Binding-site contacts:
Ligand atom OE1 contacts residue ARG78 of chain 1.J at 3.6 Å.
Ligand atom CB contacts residue LEU885 of chain 1.K at 3.7 Å (hydrophobic).
Ligand atom OD1 contacts residue TYR385 of chain 1.K at 3.5 Å.
Ligand atom C contacts residue GLY59 of chain 1.J at 3.7 Å.
Ligand atom N contacts residue GLY59 of chain 1.J at 3.5 Å (h-bond).
Ligand atom O contacts residue TYR385 of chain 1.K at 3.5 Å.
Ligand atom O contacts residue TYR386 of chain 1.K at 3.6 Å.
Ligand atom CA contacts residue ASN977 of chain 1.K at 2.8 Å.
Ligand atom CB contacts residue VAL978 of chain 1.K at 3.4 Å (hydrophobic).
Ligand atom OD1 contacts residue LYS980 of chain 1.K at 3.7 Å.
Ligand atom C contacts residue ASN977 of chain 1.K at 3.4 Å.
Ligand atom O contacts residue THR781 of chain 1.K at 3.3 Å.
Ligand atom CA contacts residue VAL978 of chain 1.K at 3.6 Å (hydrophobic).
Ligand atom CA contacts residue GLY59 of chain 1.J at 3.5 Å.
Ligand atom N contacts residue ASN874 of chain 1.K at 2.8 Å (h-bond).
Ligand atom CG2 contacts residue MET387 of chain 1.K at 3.5 Å (hydrophobic).
Ligand atom CA contacts residue PHE878 of chain 1.K at 3.6 Å (hydrophobic).
Ligand atom CA contacts residue ASN874 of chain 1.K at 3.6 Å.
Ligand atom CB contacts residue TYR386 of chain 1.K at 3.4 Å (hydrophobic).
Ligand atom CG2 contacts residue SER61 of chain 1.J at 3.4 Å.
Ligand atom O contacts residue ASN60 of chain 1.J at 3.4 Å (h-bond).
Ligand atom CA contacts residue TYR385 of chain 1.K at 3.7 Å (hydrophobic).
Ligand atom N contacts residue ASN780 of chain 1.K at 3.3 Å (h-bond).
Ligand atom N contacts residue TYR385 of chain 1.K at 3.4 Å (h-bond).
Ligand atom CA contacts residue ASN874 of chain 1.K at 3.7 Å.
Ligand atom N contacts residue PHE878 of chain 1.K at 3.5 Å.
Ligand atom OG contacts residue TYR386 of chain 1.K at 3.6 Å.
Ligand atom C contacts residue ASN874 of chain 1.K at 3.6 Å.
Ligand atom CB contacts residue ASN874 of chain 1.K at 3.5 Å.
Ligand atom C contacts residue TYR385 of chain 1.K at 3.5 Å (hydrophobic).
Ligand atom OG contacts residue ASN780 of chain 1.K at 3.1 Å (h-bond).
Ligand atom NH2 contacts residue ARG78 of chain 1.J at 3.5 Å (salt-bridge).
Ligand atom O contacts residue LYS980 of chain 1.K at 3.1 Å.
Ligand atom CA contacts residue ASN60 of chain 1.J at 3.6 Å.
Ligand atom N contacts residue ASN874 of chain 1.K at 3.4 Å (h-bond).
Ligand atom CD contacts residue ASP80 of chain 1.J at 3.4 Å.
Ligand atom OE1 contacts residue ASP80 of chain 1.J at 3.5 Å (salt-bridge).
Ligand atom NE2 contacts residue ASP80 of chain 1.J at 3.1 Å (salt-bridge).
Ligand atom N contacts residue ASN977 of chain 1.K at 2.3 Å (h-bond).
Ligand atom C contacts residue ASN977 of chain 1.K at 3.0 Å.

A small-molecule ligand and the protein it binds are described below.
Small molecule (SMILES): C[C@H](N)C(=O)N[C@@H](CO)C(=O)N[C@H](C(=O)N[C@H](C(=O)NCC(=O)NCC(=O)N[C@@H](CC(N)=O)C(=O)N[C@@H](CO)C(=O)N[C@@H](CCC(N)=O)C(=O)N[C@@H](CCCN=C(N)N)C(=O)NCC(=O)NCC(=O)NCC=O)[C@@H](C)O)[C@@H](C)O

Sequence of chain 1.J:
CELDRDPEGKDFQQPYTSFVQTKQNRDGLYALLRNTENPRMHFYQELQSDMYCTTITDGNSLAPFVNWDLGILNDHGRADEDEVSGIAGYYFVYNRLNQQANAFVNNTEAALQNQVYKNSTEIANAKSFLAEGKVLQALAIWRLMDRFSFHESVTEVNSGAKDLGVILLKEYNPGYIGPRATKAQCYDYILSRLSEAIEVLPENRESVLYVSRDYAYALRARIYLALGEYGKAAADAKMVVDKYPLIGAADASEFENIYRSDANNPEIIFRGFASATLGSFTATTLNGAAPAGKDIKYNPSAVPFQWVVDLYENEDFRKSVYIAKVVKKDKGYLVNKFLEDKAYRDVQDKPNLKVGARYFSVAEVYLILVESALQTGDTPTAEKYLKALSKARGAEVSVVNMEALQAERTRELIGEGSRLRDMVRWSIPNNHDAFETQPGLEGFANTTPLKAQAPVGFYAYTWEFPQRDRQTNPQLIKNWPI

Sequence of chain 1.K:
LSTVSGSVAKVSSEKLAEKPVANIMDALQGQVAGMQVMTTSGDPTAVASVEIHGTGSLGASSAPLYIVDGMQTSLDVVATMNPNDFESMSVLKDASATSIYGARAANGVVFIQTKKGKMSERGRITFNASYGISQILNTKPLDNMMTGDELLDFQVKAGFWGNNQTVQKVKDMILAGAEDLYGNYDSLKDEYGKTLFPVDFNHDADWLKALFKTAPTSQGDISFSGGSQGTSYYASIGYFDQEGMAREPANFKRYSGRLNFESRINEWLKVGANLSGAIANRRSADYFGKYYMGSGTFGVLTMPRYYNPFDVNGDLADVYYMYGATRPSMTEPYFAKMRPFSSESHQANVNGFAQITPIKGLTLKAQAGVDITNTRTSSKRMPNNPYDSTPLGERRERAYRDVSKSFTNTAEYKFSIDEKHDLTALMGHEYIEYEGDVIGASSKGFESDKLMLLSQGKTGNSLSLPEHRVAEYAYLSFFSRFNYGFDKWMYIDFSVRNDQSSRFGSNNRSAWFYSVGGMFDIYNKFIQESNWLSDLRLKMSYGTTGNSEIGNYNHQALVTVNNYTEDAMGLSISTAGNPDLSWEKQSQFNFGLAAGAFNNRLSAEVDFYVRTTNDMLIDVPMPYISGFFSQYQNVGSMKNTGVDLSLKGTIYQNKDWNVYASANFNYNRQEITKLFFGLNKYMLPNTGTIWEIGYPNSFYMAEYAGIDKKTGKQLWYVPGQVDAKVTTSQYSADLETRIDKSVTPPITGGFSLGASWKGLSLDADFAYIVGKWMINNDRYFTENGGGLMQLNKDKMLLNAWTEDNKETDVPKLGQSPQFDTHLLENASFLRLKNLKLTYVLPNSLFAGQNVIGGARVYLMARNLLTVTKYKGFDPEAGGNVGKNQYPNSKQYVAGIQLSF